The small molecule below binds the protein below.
Small molecule (SMILES): CO[P](=O)(O)O[C@H]1[C@@H](O)[C@H](n2ccc(=O)[nH]c2=O)O[C@@H]1COP(=O)(O)O

Binding-site contacts:
Ligand atom O4 contacts residue SER17 of chain 2.N at 3.3 Å.
Ligand atom C5' contacts residue ARG131 of chain 3.C at 3.4 Å.
Ligand atom OP3 contacts residue SER77 of chain 3.C at 4.3 Å.
Ligand atom C2 contacts residue ARG125 of chain 3.C at 3.9 Å.
Ligand atom C6 contacts residue ARG125 of chain 3.C at 3.7 Å.
Ligand atom C1' contacts residue ARG125 of chain 3.C at 4.3 Å.
Ligand atom C4 contacts residue SER17 of chain 2.N at 4.1 Å.
Ligand atom OP1 contacts residue ILE23 of chain 2.N at 3.5 Å.
Ligand atom C2 contacts residue ASN16 of chain 2.N at 3.2 Å.
Ligand atom OP2 contacts residue ILE23 of chain 2.N at 4.0 Å.
Ligand atom C5' contacts residue MET76 of chain 3.C at 4.3 Å (hydrophobic).
Ligand atom OP1 contacts residue ARG125 of chain 3.C at 2.8 Å (salt-bridge).
Ligand atom OP2 contacts residue SER77 of chain 3.C at 3.9 Å.
Ligand atom O5' contacts residue ARG125 of chain 3.C at 3.1 Å (salt-bridge).
Ligand atom OP1 contacts residue ARG131 of chain 3.C at 3.3 Å (salt-bridge).
Ligand atom N3 contacts residue ARG125 of chain 3.C at 3.8 Å.
Ligand atom N3 contacts residue ASN16 of chain 2.N at 3.0 Å (h-bond).
Ligand atom O2 contacts residue ARG125 of chain 3.C at 4.1 Å.
Ligand atom C5' contacts residue ARG125 of chain 3.C at 4.3 Å.
Ligand atom C4 contacts residue ARG125 of chain 3.C at 3.8 Å.
Ligand atom OP3 contacts residue ARG125 of chain 3.C at 2.8 Å.
Ligand atom C4 contacts residue ASN16 of chain 2.N at 4.3 Å.
Ligand atom N3 contacts residue SER17 of chain 2.N at 4.2 Å.
Ligand atom C5' contacts residue SER77 of chain 3.C at 4.4 Å.
Ligand atom P contacts residue ARG131 of chain 3.C at 3.5 Å.
Ligand atom OP2 contacts residue ARG131 of chain 3.C at 3.7 Å.
Ligand atom C2' contacts residue ARG125 of chain 3.C at 3.8 Å.
Ligand atom C5 contacts residue THR21 of chain 2.N at 4.4 Å.
Ligand atom P contacts residue ILE23 of chain 2.N at 4.0 Å.
Ligand atom P contacts residue ARG125 of chain 3.C at 3.8 Å.
Ligand atom O5' contacts residue ARG131 of chain 3.C at 2.9 Å (salt-bridge).
Ligand atom O4 contacts residue THR21 of chain 2.N at 4.1 Å.
Ligand atom C4' contacts residue ARG125 of chain 3.C at 4.4 Å.
Ligand atom C5 contacts residue ARG125 of chain 3.C at 3.6 Å.
Ligand atom O2 contacts residue ASN16 of chain 2.N at 2.6 Å (h-bond).
Ligand atom OP3 contacts residue ILE23 of chain 2.N at 4.1 Å.
Ligand atom O4 contacts residue ARG125 of chain 3.C at 4.0 Å.
Ligand atom N1 contacts residue ARG125 of chain 3.C at 3.8 Å.
Ligand atom C3' contacts residue ARG125 of chain 3.C at 3.4 Å.
Ligand atom O3' contacts residue ARG125 of chain 3.C at 4.1 Å.

Sequence of chain 3.C:
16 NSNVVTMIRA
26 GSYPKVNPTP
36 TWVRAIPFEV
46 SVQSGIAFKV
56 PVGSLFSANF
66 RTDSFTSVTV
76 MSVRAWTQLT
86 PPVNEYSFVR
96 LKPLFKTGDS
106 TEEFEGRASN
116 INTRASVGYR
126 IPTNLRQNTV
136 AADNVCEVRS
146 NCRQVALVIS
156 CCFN

Sequence of chain 2.N:
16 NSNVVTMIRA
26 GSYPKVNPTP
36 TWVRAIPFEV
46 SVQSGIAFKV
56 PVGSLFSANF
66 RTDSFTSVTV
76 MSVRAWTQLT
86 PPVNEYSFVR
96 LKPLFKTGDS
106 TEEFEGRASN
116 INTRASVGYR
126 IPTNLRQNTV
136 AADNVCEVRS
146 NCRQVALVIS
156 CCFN